Sequence of chain 1.B:
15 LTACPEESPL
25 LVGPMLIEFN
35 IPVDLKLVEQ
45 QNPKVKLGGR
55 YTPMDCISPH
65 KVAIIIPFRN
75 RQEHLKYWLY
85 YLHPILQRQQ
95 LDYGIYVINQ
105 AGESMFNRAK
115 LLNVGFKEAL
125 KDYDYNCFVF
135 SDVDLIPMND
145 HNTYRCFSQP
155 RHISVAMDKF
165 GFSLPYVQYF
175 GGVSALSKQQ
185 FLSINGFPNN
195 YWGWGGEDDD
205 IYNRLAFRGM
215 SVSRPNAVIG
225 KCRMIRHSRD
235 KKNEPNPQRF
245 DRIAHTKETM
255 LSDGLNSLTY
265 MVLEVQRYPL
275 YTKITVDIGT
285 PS

A protein and the small-molecule ligand that binds it are described below.
Small molecule (SMILES): O=c1ccn([C@@H]2O[C@H](CO[P](=O)(O)O[P](=O)(O)O[C@H]3O[C@H](CO)[C@@H](O)[C@H](O)[C@H]3O)[C@@H](O)[C@H]2O)c(=O)[nH]1

Binding-site contacts:
Ligand atom O6' contacts residue ASP202 of chain 1.B at 2.7 Å (salt-bridge).
Ligand atom C2' contacts residue GLY176 of chain 1.B at 3.5 Å.
Ligand atom O2 contacts residue ARG73 of chain 1.B at 2.9 Å (salt-bridge).
Ligand atom O3B contacts residue MET228 of chain 1.B at 3.3 Å.
Ligand atom C5 contacts residue ASP234 of chain 1.B at 3.2 Å.
Ligand atom O3' contacts residue ASP136 of chain 1.B at 2.5 Å (salt-bridge).
Ligand atom O2C contacts residue PRO71 of chain 1.B at 2.8 Å (h-bond).
Ligand atom O2B contacts residue MN1 of chain 1.H at 2.3 Å.
Ligand atom N3 contacts residue ARG73 of chain 1.B at 2.7 Å (salt-bridge).
Ligand atom O4C contacts residue PHE110 of chain 1.B at 3.4 Å.
Ligand atom O3' contacts residue GLY176 of chain 1.B at 3.0 Å (h-bond).
Ligand atom O1B contacts residue TRP198 of chain 1.B at 2.5 Å (h-bond).
Ligand atom O3C contacts residue ASP136 of chain 1.B at 3.1 Å.
Ligand atom C2' contacts residue ASP136 of chain 1.B at 3.4 Å.
Ligand atom O2 contacts residue ARG75 of chain 1.B at 3.5 Å.
Ligand atom C6 contacts residue PHE110 of chain 1.B at 3.5 Å (hydrophobic).
Ligand atom O3C contacts residue ASP138 of chain 1.B at 3.3 Å (salt-bridge).
Ligand atom C2C contacts residue VAL137 of chain 1.B at 3.5 Å (hydrophobic).
Ligand atom C1C contacts residue PRO71 of chain 1.B at 3.5 Å (hydrophobic).
Ligand atom O3' contacts residue ARG112 of chain 1.B at 3.1 Å (salt-bridge).
Ligand atom O1A contacts residue HIS231 of chain 1.B at 3.1 Å (h-bond).
Ligand atom O3A contacts residue MN1 of chain 1.H at 3.4 Å.
Ligand atom PA contacts residue MN1 of chain 1.H at 3.3 Å.
Ligand atom C5' contacts residue TRP198 of chain 1.B at 3.4 Å (hydrophobic).
Ligand atom O1A contacts residue ASP138 of chain 1.B at 3.1 Å (salt-bridge).
Ligand atom O4' contacts residue GLU201 of chain 1.B at 2.5 Å (salt-bridge).
Ligand atom N1 contacts residue PHE110 of chain 1.B at 3.2 Å.
Ligand atom O2' contacts residue GLY176 of chain 1.B at 3.1 Å.
Ligand atom O2C contacts residue VAL137 of chain 1.B at 3.0 Å (h-bond).
Ligand atom O1A contacts residue MN1 of chain 1.H at 2.2 Å.
Ligand atom PB contacts residue MN1 of chain 1.H at 3.3 Å.
Ligand atom O2' contacts residue ASP136 of chain 1.B at 2.8 Å (salt-bridge).
Ligand atom C4 contacts residue ASP234 of chain 1.B at 3.1 Å.
Ligand atom C3' contacts residue ASP136 of chain 1.B at 2.9 Å.
Ligand atom O2B contacts residue HIS231 of chain 1.B at 3.4 Å (h-bond).
Ligand atom O4' contacts residue ASP202 of chain 1.B at 3.3 Å (salt-bridge).
Ligand atom O2B contacts residue MET228 of chain 1.B at 3.2 Å.
Ligand atom O1A contacts residue ARG75 of chain 1.B at 2.9 Å (salt-bridge).
Ligand atom O2 contacts residue PHE72 of chain 1.B at 3.2 Å.
Ligand atom O4 contacts residue ASP234 of chain 1.B at 3.1 Å (salt-bridge).